Sequence of chain 1.A:
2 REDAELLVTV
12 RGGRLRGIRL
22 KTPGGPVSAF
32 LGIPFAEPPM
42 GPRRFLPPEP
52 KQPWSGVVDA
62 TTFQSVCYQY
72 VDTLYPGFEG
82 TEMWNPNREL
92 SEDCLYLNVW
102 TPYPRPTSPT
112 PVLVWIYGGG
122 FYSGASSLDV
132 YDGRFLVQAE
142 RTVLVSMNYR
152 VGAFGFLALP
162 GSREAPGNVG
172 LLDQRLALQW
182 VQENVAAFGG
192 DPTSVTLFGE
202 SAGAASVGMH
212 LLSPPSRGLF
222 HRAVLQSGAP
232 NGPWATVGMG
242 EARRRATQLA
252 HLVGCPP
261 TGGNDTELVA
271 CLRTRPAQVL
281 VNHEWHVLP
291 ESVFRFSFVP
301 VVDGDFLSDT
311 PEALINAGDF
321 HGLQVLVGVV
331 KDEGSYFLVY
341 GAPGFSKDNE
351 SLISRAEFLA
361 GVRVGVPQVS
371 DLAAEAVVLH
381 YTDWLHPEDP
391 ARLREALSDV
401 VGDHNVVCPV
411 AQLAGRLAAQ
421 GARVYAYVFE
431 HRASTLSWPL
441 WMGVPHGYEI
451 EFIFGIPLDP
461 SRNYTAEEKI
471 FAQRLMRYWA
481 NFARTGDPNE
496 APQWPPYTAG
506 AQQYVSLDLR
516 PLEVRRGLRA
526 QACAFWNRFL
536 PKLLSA

The protein below binds the small molecule below.
Small molecule (SMILES): CC(=O)N[C@H]1[C@H](O[C@H]2[C@H](O)[C@@H](NC(C)=O)CO[C@@H]2CO[C@@H]2O[C@@H](C)[C@@H](O)[C@@H](O)[C@@H]2O)O[C@H](CO)[C@@H](O)[C@@H]1O

Binding-site contacts:
Ligand atom C3 contacts residue ASN349 of chain 1.A at 4.0 Å.
Ligand atom C2 contacts residue ASN349 of chain 1.A at 2.8 Å.
Ligand atom C1 contacts residue ASN349 of chain 1.A at 1.6 Å.
Ligand atom C8 contacts residue ALA342 of chain 1.A at 4.3 Å (hydrophobic).
Ligand atom C6 contacts residue ASN349 of chain 1.A at 3.6 Å.
Ligand atom O7 contacts residue GLY344 of chain 1.A at 2.6 Å (h-bond).
Ligand atom C7 contacts residue ASN349 of chain 1.A at 3.2 Å.
Ligand atom C8 contacts residue ASN349 of chain 1.A at 3.7 Å.
Ligand atom C6 contacts residue SER346 of chain 1.A at 4.4 Å.
Ligand atom C3 contacts residue GLY344 of chain 1.A at 4.1 Å.
Ligand atom O7 contacts residue PRO343 of chain 1.A at 3.6 Å.
Ligand atom C1 contacts residue GLY344 of chain 1.A at 4.2 Å.
Ligand atom C5 contacts residue SER346 of chain 1.A at 4.2 Å.
Ligand atom C6 contacts residue PHE345 of chain 1.A at 4.3 Å (hydrophobic).
Ligand atom C8 contacts residue GLY344 of chain 1.A at 4.2 Å.
Ligand atom N2 contacts residue GLY344 of chain 1.A at 4.4 Å.
Ligand atom C5 contacts residue PHE345 of chain 1.A at 4.2 Å (hydrophobic).
Ligand atom C4 contacts residue ASN349 of chain 1.A at 4.5 Å.
Ligand atom O4 contacts residue GLY344 of chain 1.A at 4.2 Å.
Ligand atom C2 contacts residue GLY344 of chain 1.A at 4.4 Å.
Ligand atom N2 contacts residue ASN349 of chain 1.A at 3.0 Å (h-bond).
Ligand atom O5 contacts residue SER346 of chain 1.A at 3.8 Å.
Ligand atom C1 contacts residue SER346 of chain 1.A at 4.3 Å.
Ligand atom O7 contacts residue ALA342 of chain 1.A at 4.5 Å.
Ligand atom O7 contacts residue ASN349 of chain 1.A at 3.6 Å (h-bond).
Ligand atom C5 contacts residue GLY344 of chain 1.A at 4.4 Å.
Ligand atom O5 contacts residue ASN349 of chain 1.A at 2.5 Å (h-bond).
Ligand atom O5 contacts residue SER346 of chain 1.A at 3.9 Å.
Ligand atom C6 contacts residue SER346 of chain 1.A at 4.2 Å.
Ligand atom O7 contacts residue PHE345 of chain 1.A at 4.2 Å.
Ligand atom C6 contacts residue ASP348 of chain 1.A at 4.3 Å.
Ligand atom C5 contacts residue ASN349 of chain 1.A at 4.2 Å.
Ligand atom C5 contacts residue ASN349 of chain 1.A at 3.8 Å.
Ligand atom C8 contacts residue PHE345 of chain 1.A at 3.8 Å (hydrophobic).
Ligand atom C7 contacts residue GLY344 of chain 1.A at 3.7 Å.